A protein and the small-molecule ligand that binds it are described below.
Small molecule (SMILES): O=C(O)CCCCCCCCCn1ccnc1

Binding-site contacts:
Ligand atom O1 contacts residue LEU181 of chain 1.B at 4.1 Å.
Ligand atom C14 contacts residue ILE94 of chain 1.B at 4.0 Å (hydrophobic).
Ligand atom O1 contacts residue PHE182 of chain 1.B at 4.0 Å.
Ligand atom C16 contacts residue THR282 of chain 1.B at 3.8 Å.
Ligand atom C2 contacts residue VAL221 of chain 1.B at 4.1 Å (hydrophobic).
Ligand atom C8 contacts residue GLU281 of chain 1.B at 4.2 Å.
Ligand atom N15 contacts residue HEM1 of chain 1.E at 2.3 Å.
Ligand atom C4 contacts residue PHE182 of chain 1.B at 4.0 Å (hydrophobic).
Ligand atom C5 contacts residue LEU189 of chain 1.B at 4.1 Å (hydrophobic).
Ligand atom C5 contacts residue PHE186 of chain 1.B at 4.2 Å (hydrophobic).
Ligand atom N12 contacts residue THR282 of chain 1.B at 4.0 Å.
Ligand atom C2 contacts residue PHE277 of chain 1.B at 3.8 Å (hydrophobic).
Ligand atom C4 contacts residue PHE277 of chain 1.B at 3.7 Å (hydrophobic).
Ligand atom C6 contacts residue GLU281 of chain 1.B at 4.2 Å.
Ligand atom C10 contacts residue THR282 of chain 1.B at 3.8 Å.
Ligand atom O17 contacts residue VAL221 of chain 1.B at 3.7 Å.
Ligand atom C14 contacts residue ALA278 of chain 1.B at 3.6 Å (hydrophobic).
Ligand atom C3 contacts residue ASN185 of chain 1.B at 4.2 Å.
Ligand atom C11 contacts residue PHE457 of chain 1.B at 4.1 Å (hydrophobic).
Ligand atom C2 contacts residue ASN185 of chain 1.B at 3.7 Å.
Ligand atom C7 contacts residue PHE186 of chain 1.B at 3.4 Å (hydrophobic).
Ligand atom C5 contacts residue ASN185 of chain 1.B at 4.0 Å.
Ligand atom C5 contacts residue PHE277 of chain 1.B at 3.9 Å (hydrophobic).
Ligand atom C3 contacts residue PHE85 of chain 1.B at 3.8 Å (hydrophobic).
Ligand atom C9 contacts residue PHE457 of chain 1.B at 3.7 Å (hydrophobic).
Ligand atom C16 contacts residue HEM1 of chain 1.E at 3.1 Å.
Ligand atom C9 contacts residue PHE186 of chain 1.B at 4.1 Å (hydrophobic).
Ligand atom C3 contacts residue PHE277 of chain 1.B at 3.5 Å (hydrophobic).
Ligand atom N12 contacts residue HEM1 of chain 1.E at 4.2 Å.
Ligand atom N15 contacts residue THR282 of chain 1.B at 4.1 Å.
Ligand atom C14 contacts residue HEM1 of chain 1.E at 3.2 Å.
Ligand atom C16 contacts residue VAL343 of chain 1.B at 4.2 Å (hydrophobic).
Ligand atom C6 contacts residue PHE277 of chain 1.B at 3.3 Å (hydrophobic).
Ligand atom O1 contacts residue ASN185 of chain 1.B at 3.3 Å (h-bond).
Ligand atom C4 contacts residue ASN185 of chain 1.B at 3.8 Å.
Ligand atom C10 contacts residue PHE186 of chain 1.B at 3.9 Å (hydrophobic).
Ligand atom O17 contacts residue PHE277 of chain 1.B at 3.5 Å.
Ligand atom C8 contacts residue PHE186 of chain 1.B at 3.6 Å (hydrophobic).
Ligand atom C11 contacts residue VAL343 of chain 1.B at 3.7 Å (hydrophobic).
Ligand atom O1 contacts residue VAL221 of chain 1.B at 3.6 Å.

Sequence of chain 1.B:
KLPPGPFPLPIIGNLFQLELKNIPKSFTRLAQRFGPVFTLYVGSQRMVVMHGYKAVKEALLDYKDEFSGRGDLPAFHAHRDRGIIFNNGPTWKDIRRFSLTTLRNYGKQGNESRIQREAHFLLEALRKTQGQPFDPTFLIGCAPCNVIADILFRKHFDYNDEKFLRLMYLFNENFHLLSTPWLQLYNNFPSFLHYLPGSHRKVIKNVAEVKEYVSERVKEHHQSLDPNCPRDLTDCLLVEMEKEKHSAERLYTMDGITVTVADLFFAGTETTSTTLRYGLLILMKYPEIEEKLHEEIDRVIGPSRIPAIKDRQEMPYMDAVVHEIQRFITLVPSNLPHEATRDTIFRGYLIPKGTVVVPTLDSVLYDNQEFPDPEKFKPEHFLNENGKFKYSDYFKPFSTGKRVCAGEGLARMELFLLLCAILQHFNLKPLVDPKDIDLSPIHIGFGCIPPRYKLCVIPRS